Sequence of chain 1.A:
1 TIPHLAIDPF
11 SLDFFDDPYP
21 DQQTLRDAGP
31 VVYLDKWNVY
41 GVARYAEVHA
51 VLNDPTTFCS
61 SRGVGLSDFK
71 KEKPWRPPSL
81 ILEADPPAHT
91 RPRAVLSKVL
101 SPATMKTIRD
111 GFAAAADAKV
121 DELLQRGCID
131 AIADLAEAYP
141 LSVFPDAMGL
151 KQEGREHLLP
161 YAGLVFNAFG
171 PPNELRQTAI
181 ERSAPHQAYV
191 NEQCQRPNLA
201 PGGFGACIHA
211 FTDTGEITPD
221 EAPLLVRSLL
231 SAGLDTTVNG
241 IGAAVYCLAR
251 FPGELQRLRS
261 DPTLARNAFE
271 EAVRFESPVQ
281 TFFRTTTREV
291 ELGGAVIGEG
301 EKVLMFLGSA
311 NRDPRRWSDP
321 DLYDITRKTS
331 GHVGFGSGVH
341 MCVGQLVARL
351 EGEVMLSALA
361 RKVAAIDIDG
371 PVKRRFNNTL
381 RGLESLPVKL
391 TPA

This small molecule binds to this protein.
Small molecule (SMILES): O=C(O)c1ccc(C2CCCCC2)cc1

Binding-site contacts:
Ligand atom C15 contacts residue HEM1 of chain 1.C at 3.6 Å.
Ligand atom O03 contacts residue ARG76 of chain 1.A at 2.9 Å (salt-bridge).
Ligand atom C08 contacts residue LEU82 of chain 1.A at 3.8 Å (hydrophobic).
Ligand atom C02 contacts residue SER79 of chain 1.A at 3.5 Å.
Ligand atom C02 contacts residue SER228 of chain 1.A at 3.4 Å.
Ligand atom C06 contacts residue VAL165 of chain 1.A at 4.1 Å (hydrophobic).
Ligand atom C06 contacts residue ALA232 of chain 1.A at 4.0 Å (hydrophobic).
Ligand atom C14 contacts residue VAL279 of chain 1.A at 3.7 Å (hydrophobic).
Ligand atom C07 contacts residue LEU82 of chain 1.A at 3.9 Å (hydrophobic).
Ligand atom C08 contacts residue HEM1 of chain 1.C at 3.6 Å.
Ligand atom C15 contacts residue ALA232 of chain 1.A at 4.0 Å (hydrophobic).
Ligand atom C09 contacts residue ALA232 of chain 1.A at 3.9 Å (hydrophobic).
Ligand atom C10 contacts residue PHE166 of chain 1.A at 3.7 Å (hydrophobic).
Ligand atom C13 contacts residue VAL279 of chain 1.A at 3.8 Å (hydrophobic).
Ligand atom C06 contacts residue PHE169 of chain 1.A at 3.9 Å (hydrophobic).
Ligand atom O03 contacts residue SER228 of chain 1.A at 3.5 Å.
Ligand atom C14 contacts residue PHE166 of chain 1.A at 3.8 Å (hydrophobic).
Ligand atom O03 contacts residue SER79 of chain 1.A at 3.9 Å.
Ligand atom C11 contacts residue PHE169 of chain 1.A at 4.1 Å (hydrophobic).
Ligand atom C05 contacts residue LEU82 of chain 1.A at 3.9 Å (hydrophobic).
Ligand atom O01 contacts residue ILE81 of chain 1.A at 3.7 Å.
Ligand atom C14 contacts residue HEM1 of chain 1.C at 3.4 Å.
Ligand atom C06 contacts residue LEU82 of chain 1.A at 3.9 Å (hydrophobic).
Ligand atom O01 contacts residue SER228 of chain 1.A at 2.6 Å (h-bond).
Ligand atom C09 contacts residue LEU82 of chain 1.A at 3.7 Å (hydrophobic).
Ligand atom C05 contacts residue SER231 of chain 1.A at 3.7 Å.
Ligand atom C11 contacts residue LEU82 of chain 1.A at 4.0 Å (hydrophobic).
Ligand atom C08 contacts residue ALA232 of chain 1.A at 3.7 Å (hydrophobic).
Ligand atom C07 contacts residue ALA232 of chain 1.A at 3.7 Å (hydrophobic).
Ligand atom O03 contacts residue SER231 of chain 1.A at 3.6 Å.
Ligand atom O01 contacts residue SER79 of chain 1.A at 2.5 Å (h-bond).
Ligand atom C13 contacts residue HEM1 of chain 1.C at 3.3 Å.
Ligand atom C14 contacts residue THR236 of chain 1.A at 3.9 Å.
Ligand atom C05 contacts residue ARG76 of chain 1.A at 3.9 Å.
Ligand atom O01 contacts residue LEU82 of chain 1.A at 3.8 Å.
Ligand atom C04 contacts residue LEU82 of chain 1.A at 3.8 Å (hydrophobic).
Ligand atom C09 contacts residue HEM1 of chain 1.C at 3.8 Å.
Ligand atom C02 contacts residue ARG76 of chain 1.A at 3.9 Å.
Ligand atom C15 contacts residue PHE166 of chain 1.A at 4.0 Å (hydrophobic).
Ligand atom C12 contacts residue HEM1 of chain 1.C at 4.1 Å.